Sequence of chain 1.B:
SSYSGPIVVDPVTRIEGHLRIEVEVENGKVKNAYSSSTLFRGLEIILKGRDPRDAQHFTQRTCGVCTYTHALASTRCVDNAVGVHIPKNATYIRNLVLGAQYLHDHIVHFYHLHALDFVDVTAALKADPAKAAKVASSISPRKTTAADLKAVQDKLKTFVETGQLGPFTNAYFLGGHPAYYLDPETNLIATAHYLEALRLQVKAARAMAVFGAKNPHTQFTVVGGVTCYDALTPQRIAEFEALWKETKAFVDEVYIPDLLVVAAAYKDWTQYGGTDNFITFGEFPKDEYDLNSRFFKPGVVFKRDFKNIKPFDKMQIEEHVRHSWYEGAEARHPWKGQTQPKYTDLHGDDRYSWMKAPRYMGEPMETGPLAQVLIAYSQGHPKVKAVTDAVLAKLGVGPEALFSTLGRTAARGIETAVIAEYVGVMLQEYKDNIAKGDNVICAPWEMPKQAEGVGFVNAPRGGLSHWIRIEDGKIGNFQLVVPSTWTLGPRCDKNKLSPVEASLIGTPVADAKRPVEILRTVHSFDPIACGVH

The protein below binds the small molecule below.
Small molecule (SMILES): N#C[Fe](C=O)(C=O)O[Ni]

Binding-site contacts:
Ligand atom C1 contacts residue CYS531 of chain 1.B at 3.0 Å (hydrophobic).
Ligand atom NI contacts residue CYS531 of chain 1.B at 2.5 Å.
Ligand atom FE contacts residue CYS66 of chain 1.B at 2.3 Å.
Ligand atom O4 contacts residue CYS66 of chain 1.B at 2.8 Å (h-bond).
Ligand atom O4 contacts residue CYS63 of chain 1.B at 3.8 Å.
Ligand atom O3 contacts residue LEU464 of chain 1.B at 3.4 Å.
Ligand atom NI contacts residue CYS66 of chain 1.B at 2.3 Å.
Ligand atom C2 contacts residue ARG461 of chain 1.B at 3.4 Å.
Ligand atom O1 contacts residue PRO483 of chain 1.B at 3.8 Å.
Ligand atom O3 contacts residue PRO483 of chain 1.B at 3.4 Å.
Ligand atom N2 contacts residue ALA459 of chain 1.B at 3.4 Å.
Ligand atom C1 contacts residue SER484 of chain 1.B at 3.7 Å.
Ligand atom N2 contacts residue PRO460 of chain 1.B at 3.4 Å.
Ligand atom O1 contacts residue SER484 of chain 1.B at 2.7 Å (h-bond).
Ligand atom C1 contacts residue ARG461 of chain 1.B at 3.6 Å.
Ligand atom FE contacts residue CYS531 of chain 1.B at 2.3 Å.
Ligand atom O3 contacts residue ALA459 of chain 1.B at 3.9 Å.
Ligand atom O3 contacts residue THR69 of chain 1.B at 3.8 Å.
Ligand atom O1 contacts residue CSO528 of chain 1.B at 3.9 Å.
Ligand atom N2 contacts residue CYS66 of chain 1.B at 3.5 Å.
Ligand atom C3 contacts residue CYS531 of chain 1.B at 3.0 Å (hydrophobic).
Ligand atom C3 contacts residue HIS70 of chain 1.B at 3.4 Å.
Ligand atom O4 contacts residue ARG461 of chain 1.B at 3.1 Å.
Ligand atom NI contacts residue CSO528 of chain 1.B at 2.1 Å.
Ligand atom C3 contacts residue PRO483 of chain 1.B at 3.8 Å (hydrophobic).
Ligand atom O3 contacts residue VAL482 of chain 1.B at 3.5 Å.
Ligand atom C3 contacts residue VAL482 of chain 1.B at 3.6 Å (hydrophobic).
Ligand atom O1 contacts residue VAL482 of chain 1.B at 3.9 Å.
Ligand atom C1 contacts residue CSO528 of chain 1.B at 3.8 Å.
Ligand atom O1 contacts residue ARG461 of chain 1.B at 3.6 Å.
Ligand atom O3 contacts residue HIS70 of chain 1.B at 3.4 Å (h-bond).
Ligand atom NI contacts residue CYS63 of chain 1.B at 2.2 Å.
Ligand atom O4 contacts residue CYS531 of chain 1.B at 3.0 Å (h-bond).
Ligand atom C1 contacts residue VAL482 of chain 1.B at 3.8 Å (hydrophobic).
Ligand atom C3 contacts residue CYS66 of chain 1.B at 3.1 Å (hydrophobic).
Ligand atom C2 contacts residue ALA459 of chain 1.B at 3.9 Å (hydrophobic).
Ligand atom N2 contacts residue ARG461 of chain 1.B at 3.0 Å (salt-bridge).
Ligand atom O1 contacts residue CYS531 of chain 1.B at 3.4 Å.
Ligand atom C2 contacts residue CYS66 of chain 1.B at 3.1 Å (hydrophobic).
Ligand atom O4 contacts residue CSO528 of chain 1.B at 2.6 Å (h-bond).